This small molecule binds to this protein.
Small molecule (SMILES): CC(=O)N[C@H]1[C@H]([C@H](O)[C@H](O)CO)O[C@@](O)(C(=O)O)C[C@@H]1O

Binding-site contacts:
Ligand atom C4 contacts residue VAL172 of chain 1.A at 4.0 Å (hydrophobic).
Ligand atom C7 contacts residue VAL172 of chain 1.A at 3.9 Å (hydrophobic).
Ligand atom C11 contacts residue SER170 of chain 1.A at 3.3 Å.
Ligand atom O1B contacts residue SER173 of chain 1.A at 4.2 Å.
Ligand atom C4 contacts residue SER170 of chain 1.A at 4.1 Å.
Ligand atom C5 contacts residue VAL172 of chain 1.A at 3.6 Å (hydrophobic).
Ligand atom C8 contacts residue SER174 of chain 1.A at 4.4 Å.
Ligand atom N5 contacts residue VAL172 of chain 1.A at 2.8 Å (h-bond).
Ligand atom C10 contacts residue ILE192 of chain 1.A at 4.2 Å (hydrophobic).
Ligand atom O9 contacts residue LEU263 of chain 1.A at 3.1 Å.
Ligand atom O8 contacts residue SER173 of chain 1.A at 3.0 Å (h-bond).
Ligand atom O9 contacts residue TRP190 of chain 1.A at 4.2 Å.
Ligand atom C11 contacts residue ILE192 of chain 1.A at 3.3 Å (hydrophobic).
Ligand atom C9 contacts residue SER173 of chain 1.A at 4.2 Å.
Ligand atom O1A contacts residue VAL172 of chain 1.A at 4.3 Å.
Ligand atom C6 contacts residue VAL172 of chain 1.A at 3.6 Å (hydrophobic).
Ligand atom O10 contacts residue LYS230 of chain 1.A at 3.9 Å.
Ligand atom C10 contacts residue VAL172 of chain 1.A at 3.6 Å (hydrophobic).
Ligand atom O9 contacts residue SER173 of chain 1.A at 3.9 Å.
Ligand atom C1 contacts residue SER182 of chain 1.A at 3.8 Å.
Ligand atom C11 contacts residue VAL172 of chain 1.A at 3.5 Å (hydrophobic).
Ligand atom C11 contacts residue TRP190 of chain 1.A at 3.2 Å (hydrophobic).
Ligand atom C5 contacts residue SER170 of chain 1.A at 4.4 Å.
Ligand atom O8 contacts residue LEU263 of chain 1.A at 4.2 Å.
Ligand atom C10 contacts residue LEU231 of chain 1.A at 4.3 Å (hydrophobic).
Ligand atom O1B contacts residue SER182 of chain 1.A at 3.2 Å (h-bond).
Ligand atom O4 contacts residue SER170 of chain 1.A at 3.2 Å (h-bond).
Ligand atom O1A contacts residue SER182 of chain 1.A at 3.7 Å.
Ligand atom O8 contacts residue SER174 of chain 1.A at 3.1 Å (h-bond).
Ligand atom O10 contacts residue ILE192 of chain 1.A at 4.3 Å.
Ligand atom C8 contacts residue SER173 of chain 1.A at 4.1 Å.
Ligand atom O10 contacts residue LEU231 of chain 1.A at 3.5 Å.
Ligand atom C9 contacts residue LEU263 of chain 1.A at 3.4 Å (hydrophobic).
Ligand atom C11 contacts residue GLY171 of chain 1.A at 3.7 Å.
Ligand atom O4 contacts residue VAL172 of chain 1.A at 4.4 Å.
Ligand atom O1B contacts residue SER174 of chain 1.A at 3.7 Å.
Ligand atom N5 contacts residue SER170 of chain 1.A at 3.5 Å (h-bond).
Ligand atom C10 contacts residue SER170 of chain 1.A at 3.7 Å.
Ligand atom O9 contacts residue TYR132 of chain 1.A at 4.0 Å.
Ligand atom C10 contacts residue TRP190 of chain 1.A at 4.2 Å (hydrophobic).

Sequence of chain 1.A:
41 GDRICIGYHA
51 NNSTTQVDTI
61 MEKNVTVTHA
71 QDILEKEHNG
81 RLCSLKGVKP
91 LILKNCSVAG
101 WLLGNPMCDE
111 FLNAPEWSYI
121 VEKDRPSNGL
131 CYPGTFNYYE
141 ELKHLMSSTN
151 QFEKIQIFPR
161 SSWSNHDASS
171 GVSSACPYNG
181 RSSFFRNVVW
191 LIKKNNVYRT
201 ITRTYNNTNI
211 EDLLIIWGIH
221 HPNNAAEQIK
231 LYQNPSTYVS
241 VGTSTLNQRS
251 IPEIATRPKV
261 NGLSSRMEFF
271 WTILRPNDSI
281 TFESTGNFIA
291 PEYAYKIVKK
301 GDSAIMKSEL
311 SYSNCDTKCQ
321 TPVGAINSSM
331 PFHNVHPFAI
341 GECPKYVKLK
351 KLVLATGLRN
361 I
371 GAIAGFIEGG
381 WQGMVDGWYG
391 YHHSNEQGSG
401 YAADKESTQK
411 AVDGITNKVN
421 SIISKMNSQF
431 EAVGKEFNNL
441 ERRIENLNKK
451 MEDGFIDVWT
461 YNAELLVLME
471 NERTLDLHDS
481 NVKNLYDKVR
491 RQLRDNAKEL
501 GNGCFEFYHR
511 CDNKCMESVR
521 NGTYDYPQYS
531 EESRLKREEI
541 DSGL